A small-molecule ligand and the protein it binds are described below.
Small molecule (SMILES): Cc1cn([C@H]2C[C@H](O[P](=O)(O)OC[C@H]3O[C@@H](n4cc(C)c(=O)[nH]c4=O)C[C@@H]3O[P](=O)(O)OC[C@H]3O[C@@H](n4ccc(N)nc4=O)C[C@@H]3O[P](=O)(O)OC[C@H]3O[C@@H](n4cc(C)c(=O)[nH]c4=O)C[C@@H]3O[P](=O)(O)OC[C@H]3O[C@@H](n4cc(C)c(=O)[nH]c4=O)C[C@@H]3O[P](=O)(O)OC[C@H]3O[C@@H](n4cc(C)c(=O)[nH]c4=O)C[C@@H]3O[P](=O)(O)OC[C@H]3O[C@@H](n4ccc(N)nc4=O)C[C@@H]3O)[C@@H](CO[P](=O)(O)O[C@H]3C[C@H](n4ccc(N)nc4=O)O[C@@H]3CO)O2)c(=O)[nH]c1=O

Sequence of chain 1.E:
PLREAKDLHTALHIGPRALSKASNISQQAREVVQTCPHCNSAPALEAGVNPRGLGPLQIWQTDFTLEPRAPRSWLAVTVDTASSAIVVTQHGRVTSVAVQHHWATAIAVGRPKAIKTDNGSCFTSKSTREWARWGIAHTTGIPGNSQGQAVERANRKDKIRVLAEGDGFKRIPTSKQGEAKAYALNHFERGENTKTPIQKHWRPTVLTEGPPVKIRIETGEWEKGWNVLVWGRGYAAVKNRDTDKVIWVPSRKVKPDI

Binding-site contacts:
Ligand atom C5 contacts residue DT8 of chain 1.P at 3.2 Å.
Ligand atom N3 contacts residue DT8 of chain 1.P at 3.6 Å.
Ligand atom N4 contacts residue DT8 of chain 1.P at 3.3 Å.
Ligand atom OP1 contacts residue PRO147 of chain 1.E at 4.3 Å.
Ligand atom O3' contacts residue ASP64 of chain 1.E at 3.5 Å (salt-bridge).
Ligand atom O3' contacts residue ASP121 of chain 1.E at 3.5 Å (salt-bridge).
Ligand atom C6 contacts residue DT8 of chain 1.P at 3.5 Å.
Ligand atom O3' contacts residue GLY123 of chain 1.E at 4.2 Å.
Ligand atom C4 contacts residue DT8 of chain 1.P at 3.3 Å.
Ligand atom O4' contacts residue DT8 of chain 1.P at 3.4 Å (h-bond).
Ligand atom O4' contacts residue ASN122 of chain 1.E at 4.1 Å.
Ligand atom OP2 contacts residue PRO147 of chain 1.E at 3.6 Å.
Ligand atom C3' contacts residue ASN122 of chain 1.E at 4.2 Å.
Ligand atom C5' contacts residue PRO147 of chain 1.E at 4.0 Å (hydrophobic).
Ligand atom O3' contacts residue ASN122 of chain 1.E at 3.4 Å.
Ligand atom C2 contacts residue DT8 of chain 1.P at 3.5 Å.
Ligand atom N1 contacts residue DT8 of chain 1.P at 3.4 Å (h-bond).
Ligand atom C3' contacts residue ASP121 of chain 1.E at 3.6 Å.
Ligand atom P contacts residue ASN122 of chain 1.E at 4.0 Å.
Ligand atom C4' contacts residue DT8 of chain 1.P at 4.4 Å.
Ligand atom C5' contacts residue ASP121 of chain 1.E at 3.7 Å.
Ligand atom C5' contacts residue ASN122 of chain 1.E at 3.9 Å.
Ligand atom OP2 contacts residue GLY148 of chain 1.E at 2.9 Å (h-bond).
Ligand atom OP2 contacts residue PRO147 of chain 1.E at 4.2 Å.
Ligand atom O5' contacts residue DT8 of chain 1.P at 3.6 Å.
Ligand atom C1' contacts residue DT8 of chain 1.P at 4.0 Å.
Ligand atom OP1 contacts residue ASN122 of chain 1.E at 3.0 Å (h-bond).
Ligand atom O4' contacts residue GLY123 of chain 1.E at 4.2 Å.
Ligand atom C4' contacts residue GLY123 of chain 1.E at 3.8 Å.
Ligand atom C4' contacts residue ASN122 of chain 1.E at 3.8 Å.
Ligand atom P contacts residue GLY148 of chain 1.E at 3.9 Å.
Ligand atom OP1 contacts residue GLY148 of chain 1.E at 4.0 Å.
Ligand atom O2 contacts residue DT8 of chain 1.P at 4.1 Å.
Ligand atom C5' contacts residue GLY123 of chain 1.E at 3.4 Å.
Ligand atom O5' contacts residue PRO147 of chain 1.E at 4.0 Å.
Ligand atom C4' contacts residue ASP121 of chain 1.E at 3.9 Å.
Ligand atom OP1 contacts residue ASP121 of chain 1.E at 3.7 Å.
Ligand atom OP1 contacts residue ILE146 of chain 1.E at 3.8 Å.
Ligand atom O5' contacts residue ASN122 of chain 1.E at 4.3 Å.
Ligand atom C5' contacts residue DT8 of chain 1.P at 3.2 Å.